Sequence of chain 1.C:
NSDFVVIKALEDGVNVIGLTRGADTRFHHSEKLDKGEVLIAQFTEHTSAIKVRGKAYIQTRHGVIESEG

Sequence of chain 1.D:
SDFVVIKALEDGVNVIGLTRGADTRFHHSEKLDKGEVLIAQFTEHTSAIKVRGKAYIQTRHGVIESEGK

The small molecule below binds the protein below.
Small molecule (SMILES): N[C@@H](Cc1c[nH]c2ccccc12)C(=O)O

Binding-site contacts:
Ligand atom CA contacts residue THR28 of chain 1.C at 3.2 Å.
Ligand atom NE1 contacts residue GLN45 of chain 1.D at 2.8 Å (h-bond).
Ligand atom CD2 contacts residue THR50 of chain 1.D at 3.9 Å.
Ligand atom OXT contacts residue HIS49 of chain 1.D at 3.8 Å.
Ligand atom N contacts residue THR28 of chain 1.C at 2.8 Å (h-bond).
Ligand atom C contacts residue THR50 of chain 1.D at 3.8 Å.
Ligand atom C contacts residue GLY25 of chain 1.C at 3.4 Å.
Ligand atom CE3 contacts residue HIS31 of chain 1.D at 3.9 Å.
Ligand atom OXT contacts residue GLY25 of chain 1.C at 4.0 Å.
Ligand atom CH2 contacts residue GLY21 of chain 1.D at 3.5 Å.
Ligand atom CZ3 contacts residue GLY21 of chain 1.D at 3.6 Å.
Ligand atom CB contacts residue SER51 of chain 1.C at 3.4 Å.
Ligand atom C contacts residue THR47 of chain 1.D at 3.4 Å.
Ligand atom CD1 contacts residue GLN45 of chain 1.D at 3.5 Å.
Ligand atom O contacts residue THR47 of chain 1.D at 3.5 Å (h-bond).
Ligand atom C contacts residue SER51 of chain 1.C at 3.6 Å.
Ligand atom O contacts residue ARG24 of chain 1.C at 3.5 Å.
Ligand atom O contacts residue GLY25 of chain 1.C at 3.0 Å (h-bond).
Ligand atom CA contacts residue THR23 of chain 1.C at 3.8 Å.
Ligand atom CZ2 contacts residue THR50 of chain 1.D at 3.8 Å.
Ligand atom CZ2 contacts residue ILE53 of chain 1.D at 3.7 Å (hydrophobic).
Ligand atom OXT contacts residue THR50 of chain 1.D at 2.7 Å (h-bond).
Ligand atom CD1 contacts residue THR47 of chain 1.D at 3.7 Å.
Ligand atom OXT contacts residue THR47 of chain 1.D at 2.5 Å (h-bond).
Ligand atom CH2 contacts residue ILE20 of chain 1.D at 4.0 Å (hydrophobic).
Ligand atom CZ2 contacts residue ALA44 of chain 1.D at 4.0 Å (hydrophobic).
Ligand atom N contacts residue ASP27 of chain 1.C at 3.1 Å (salt-bridge).
Ligand atom N contacts residue ARG24 of chain 1.C at 3.9 Å.
Ligand atom N contacts residue THR23 of chain 1.C at 2.8 Å (h-bond).
Ligand atom CE2 contacts residue THR50 of chain 1.D at 4.0 Å.
Ligand atom CA contacts residue SER51 of chain 1.C at 4.0 Å.
Ligand atom NE1 contacts residue ALA44 of chain 1.D at 3.8 Å.
Ligand atom O contacts residue SER51 of chain 1.C at 3.0 Å (h-bond).
Ligand atom CA contacts residue GLY25 of chain 1.C at 3.5 Å.
Ligand atom CB contacts residue THR23 of chain 1.C at 3.8 Å.
Ligand atom CB contacts residue THR28 of chain 1.C at 3.6 Å.
Ligand atom CD1 contacts residue SER51 of chain 1.C at 3.6 Å.
Ligand atom CG contacts residue SER51 of chain 1.C at 3.9 Å.
Ligand atom N contacts residue GLY25 of chain 1.C at 2.8 Å (h-bond).
Ligand atom CE2 contacts residue GLN45 of chain 1.D at 3.8 Å.